The small molecule below binds the protein below.
Small molecule (SMILES): C[C@@H](c1nc(-c2ccc(C#N)cc2)cs1)[C@](O)(Cn1cncn1)c1cc(F)ccc1F

Binding-site contacts:
Ligand atom CD2 contacts residue ALA262 of chain 1.F at 3.7 Å (hydrophobic).
Ligand atom S1 contacts residue TYR82 of chain 1.F at 3.4 Å.
Ligand atom C16 contacts residue HEM1 of chain 1.R at 3.0 Å.
Ligand atom C22 contacts residue HEM1 of chain 1.R at 4.0 Å.
Ligand atom CD2 contacts residue PHE261 of chain 1.F at 4.2 Å (hydrophobic).
Ligand atom C7 contacts residue PHE333 of chain 1.F at 3.8 Å (hydrophobic).
Ligand atom N5 contacts residue HEM1 of chain 1.R at 4.1 Å.
Ligand atom C19 contacts residue PHE89 of chain 1.F at 3.6 Å (hydrophobic).
Ligand atom N4 contacts residue ALA262 of chain 1.F at 3.8 Å.
Ligand atom N3 contacts residue HEM1 of chain 1.R at 4.0 Å.
Ligand atom N contacts residue PHE84 of chain 1.F at 3.5 Å.
Ligand atom C19 contacts residue ALA258 of chain 1.F at 3.5 Å (hydrophobic).
Ligand atom C contacts residue PHE333 of chain 1.F at 3.6 Å (hydrophobic).
Ligand atom N5 contacts residue THR266 of chain 1.F at 3.5 Å.
Ligand atom C7 contacts residue MET335 of chain 1.F at 4.1 Å (hydrophobic).
Ligand atom C20 contacts residue ALA258 of chain 1.F at 3.8 Å (hydrophobic).
Ligand atom N3 contacts residue ALA262 of chain 1.F at 3.9 Å.
Ligand atom C14 contacts residue LEU331 of chain 1.F at 4.0 Å (hydrophobic).
Ligand atom C16 contacts residue THR266 of chain 1.F at 3.6 Å.
Ligand atom F1 contacts residue TYR95 of chain 1.F at 4.1 Å.
Ligand atom C12 contacts residue MET439 of chain 1.F at 3.9 Å (hydrophobic).
Ligand atom C11 contacts residue PHE84 of chain 1.F at 3.6 Å (hydrophobic).
Ligand atom C8 contacts residue PHE333 of chain 1.F at 4.0 Å (hydrophobic).
Ligand atom N4 contacts residue HEM1 of chain 1.R at 1.9 Å.
Ligand atom N5 contacts residue ALA262 of chain 1.F at 3.2 Å.
Ligand atom CA contacts residue TYR82 of chain 1.F at 4.2 Å (hydrophobic).
Ligand atom CD1 contacts residue TYR82 of chain 1.F at 3.6 Å (hydrophobic).
Ligand atom N4 contacts residue CYS402 of chain 1.F at 4.1 Å.
Ligand atom C16 contacts residue ALA262 of chain 1.F at 3.2 Å (hydrophobic).
Ligand atom F2 contacts residue PHE261 of chain 1.F at 3.0 Å.
Ligand atom CD1 contacts residue TYR95 of chain 1.F at 3.7 Å (hydrophobic).
Ligand atom C contacts residue TYR82 of chain 1.F at 3.5 Å (hydrophobic).
Ligand atom C20 contacts residue ALA262 of chain 1.F at 4.0 Å (hydrophobic).
Ligand atom C21 contacts residue HEM1 of chain 1.R at 3.7 Å.
Ligand atom C19 contacts residue ALA262 of chain 1.F at 3.5 Å (hydrophobic).
Ligand atom OH contacts residue HEM1 of chain 1.R at 4.0 Å.
Ligand atom F1 contacts residue HEM1 of chain 1.R at 2.8 Å.
Ligand atom F2 contacts residue ALA262 of chain 1.F at 3.9 Å.
Ligand atom C15 contacts residue HEM1 of chain 1.R at 2.8 Å.
Ligand atom N2 contacts residue MET439 of chain 1.F at 3.6 Å.

Sequence of chain 1.F:
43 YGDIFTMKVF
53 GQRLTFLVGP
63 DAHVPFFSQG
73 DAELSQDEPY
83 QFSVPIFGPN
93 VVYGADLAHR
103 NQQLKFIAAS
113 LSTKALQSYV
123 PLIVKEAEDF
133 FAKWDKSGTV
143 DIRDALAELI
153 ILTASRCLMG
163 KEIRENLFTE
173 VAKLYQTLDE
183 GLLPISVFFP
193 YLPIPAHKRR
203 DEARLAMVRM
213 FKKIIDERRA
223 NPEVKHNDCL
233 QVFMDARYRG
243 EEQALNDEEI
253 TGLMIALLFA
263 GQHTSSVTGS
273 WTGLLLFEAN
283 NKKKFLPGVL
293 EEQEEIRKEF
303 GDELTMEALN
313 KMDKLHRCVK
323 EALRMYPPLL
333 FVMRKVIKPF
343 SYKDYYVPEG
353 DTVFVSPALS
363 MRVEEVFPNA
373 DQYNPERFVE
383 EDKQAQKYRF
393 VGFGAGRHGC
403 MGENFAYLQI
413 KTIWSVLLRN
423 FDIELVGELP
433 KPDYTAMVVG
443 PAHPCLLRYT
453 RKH